Sequence of chain 1.A:
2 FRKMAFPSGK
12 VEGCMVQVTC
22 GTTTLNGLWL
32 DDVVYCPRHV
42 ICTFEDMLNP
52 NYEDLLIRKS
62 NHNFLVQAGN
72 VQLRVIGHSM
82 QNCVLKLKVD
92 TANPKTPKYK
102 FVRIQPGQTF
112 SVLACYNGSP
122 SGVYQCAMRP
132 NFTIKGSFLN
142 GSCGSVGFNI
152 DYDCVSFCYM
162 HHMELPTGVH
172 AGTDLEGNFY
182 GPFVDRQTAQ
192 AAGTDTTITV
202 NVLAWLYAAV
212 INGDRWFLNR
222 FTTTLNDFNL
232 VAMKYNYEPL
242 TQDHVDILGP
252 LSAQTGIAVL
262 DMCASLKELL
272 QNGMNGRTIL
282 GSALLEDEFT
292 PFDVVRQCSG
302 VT

This protein binds this small molecule.
Small molecule (SMILES): CC(C)C[C@H](NC(=O)OCc1ccccc1)C(=O)N[C@H](CO)C[C@@H]1CCNC1=O

Binding-site contacts:
Ligand atom O22 contacts residue GLY142 of chain 1.A at 3.4 Å (h-bond).
Ligand atom C16 contacts residue ASP186 of chain 1.A at 3.8 Å.
Ligand atom O22 contacts residue CYS144 of chain 1.A at 2.7 Å (h-bond).
Ligand atom C12 contacts residue HIS163 of chain 1.A at 3.4 Å.
Ligand atom N28 contacts residue GLU165 of chain 1.A at 3.1 Å (salt-bridge).
Ligand atom C21 contacts residue CYS144 of chain 1.A at 1.8 Å (hydrophobic).
Ligand atom C16 contacts residue HIS40 of chain 1.A at 3.8 Å.
Ligand atom O30 contacts residue HIS162 of chain 1.A at 2.7 Å (h-bond).
Ligand atom C13 contacts residue HIS40 of chain 1.A at 3.9 Å.
Ligand atom C27 contacts residue ASN141 of chain 1.A at 3.4 Å.
Ligand atom C24 contacts residue CYS144 of chain 1.A at 3.2 Å (hydrophobic).
Ligand atom C29 contacts residue HIS162 of chain 1.A at 3.8 Å.
Ligand atom O10 contacts residue MET164 of chain 1.A at 3.5 Å.
Ligand atom C15 contacts residue ASP186 of chain 1.A at 3.7 Å.
Ligand atom O10 contacts residue GLU165 of chain 1.A at 3.0 Å (salt-bridge).
Ligand atom C14 contacts residue GLN188 of chain 1.A at 3.6 Å.
Ligand atom C20 contacts residue CYS144 of chain 1.A at 2.7 Å (hydrophobic).
Ligand atom N19 contacts residue CYS144 of chain 1.A at 3.0 Å (h-bond).
Ligand atom O30 contacts residue PHE139 of chain 1.A at 3.6 Å.
Ligand atom O30 contacts residue HIS171 of chain 1.A at 3.4 Å.
Ligand atom C13 contacts residue GLN188 of chain 1.A at 3.8 Å.
Ligand atom C21 contacts residue HIS40 of chain 1.A at 3.9 Å.
Ligand atom C29 contacts residue GLU165 of chain 1.A at 3.6 Å.
Ligand atom O18 contacts residue GLN188 of chain 1.A at 3.5 Å (h-bond).
Ligand atom O22 contacts residue SER143 of chain 1.A at 3.4 Å (h-bond).
Ligand atom C7 contacts residue GLU165 of chain 1.A at 3.1 Å.
Ligand atom N11 contacts residue GLN188 of chain 1.A at 3.1 Å (h-bond).
Ligand atom C9 contacts residue GLN188 of chain 1.A at 3.8 Å.
Ligand atom C12 contacts residue GLN188 of chain 1.A at 3.9 Å.
Ligand atom O8 contacts residue GLN188 of chain 1.A at 3.5 Å.
Ligand atom C26 contacts residue ASN141 of chain 1.A at 3.3 Å.
Ligand atom C6 contacts residue THR189 of chain 1.A at 3.6 Å.
Ligand atom C15 contacts residue HIS163 of chain 1.A at 3.8 Å.
Ligand atom C26 contacts residue LEU140 of chain 1.A at 3.8 Å (hydrophobic).
Ligand atom N28 contacts residue PHE139 of chain 1.A at 3.6 Å.
Ligand atom O30 contacts residue GLU165 of chain 1.A at 3.6 Å.
Ligand atom N19 contacts residue HIS163 of chain 1.A at 2.9 Å (h-bond).
Ligand atom C24 contacts residue HIS162 of chain 1.A at 3.7 Å.
Ligand atom C17 contacts residue HIS163 of chain 1.A at 3.6 Å.
Ligand atom C5 contacts residue THR189 of chain 1.A at 3.5 Å.